The small molecule below binds the protein below.
Small molecule (SMILES): CC(=O)N[C@H]1[C@H](O[C@H]2[C@H](O)[C@@H](NC(C)=O)CO[C@@H]2CO[C@@H]2O[C@@H](C)[C@@H](O)[C@@H](O)[C@@H]2O)O[C@H](CO)[C@@H](O[C@@H]2O[C@H](CO)[C@@H](O)[C@H](O)[C@@H]2O)[C@@H]1O

Binding-site contacts:
Ligand atom C2 contacts residue ASN77 of chain 1.A at 2.4 Å.
Ligand atom C7 contacts residue ASN77 of chain 1.A at 3.7 Å.
Ligand atom C6 contacts residue THR68 of chain 1.A at 4.1 Å.
Ligand atom C4 contacts residue ASN77 of chain 1.A at 4.2 Å.
Ligand atom C1 contacts residue ASN77 of chain 1.A at 1.4 Å.
Ligand atom C3 contacts residue THR70 of chain 1.A at 3.6 Å.
Ligand atom N2 contacts residue SER19 of chain 1.A at 3.7 Å.
Ligand atom N2 contacts residue THR79 of chain 1.A at 4.4 Å.
Ligand atom C5 contacts residue ASN77 of chain 1.A at 3.6 Å.
Ligand atom C4 contacts residue THR70 of chain 1.A at 2.9 Å.
Ligand atom C7 contacts residue THR79 of chain 1.A at 4.2 Å.
Ligand atom O7 contacts residue SER19 of chain 1.A at 3.6 Å.
Ligand atom O7 contacts residue VAL21 of chain 1.A at 3.8 Å.
Ligand atom O5 contacts residue ASN77 of chain 1.A at 2.4 Å (h-bond).
Ligand atom N2 contacts residue ASN77 of chain 1.A at 2.9 Å (h-bond).
Ligand atom O7 contacts residue ASN77 of chain 1.A at 3.7 Å.
Ligand atom O6 contacts residue THR70 of chain 1.A at 4.0 Å.
Ligand atom C1 contacts residue THR79 of chain 1.A at 4.5 Å.
Ligand atom O5 contacts residue THR70 of chain 1.A at 4.2 Å.
Ligand atom C7 contacts residue SER19 of chain 1.A at 4.1 Å.
Ligand atom O3 contacts residue THR70 of chain 1.A at 4.0 Å.
Ligand atom C5 contacts residue THR70 of chain 1.A at 2.9 Å.
Ligand atom O7 contacts residue ILE17 of chain 1.A at 3.8 Å.
Ligand atom O7 contacts residue THR79 of chain 1.A at 3.3 Å.
Ligand atom C3 contacts residue ASN77 of chain 1.A at 3.8 Å.
Ligand atom O4 contacts residue THR70 of chain 1.A at 4.1 Å.
Ligand atom C8 contacts residue SER19 of chain 1.A at 3.5 Å.
Ligand atom C6 contacts residue THR70 of chain 1.A at 3.4 Å.

Sequence of chain 1.A:
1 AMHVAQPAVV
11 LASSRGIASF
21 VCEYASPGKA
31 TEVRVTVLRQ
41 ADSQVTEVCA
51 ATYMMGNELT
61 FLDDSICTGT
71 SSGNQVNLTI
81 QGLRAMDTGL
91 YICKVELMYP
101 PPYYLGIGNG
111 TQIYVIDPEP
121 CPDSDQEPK